A small-molecule ligand and the protein it binds are described below.
Small molecule (SMILES): CC(=O)N[C@@H]1[C@@H](O)[C@H](O)[C@@H](CO)O[C@H]1O

Binding-site contacts:
Ligand atom C5 contacts residue TYR92 of chain 1.A at 3.7 Å (hydrophobic).
Ligand atom C2 contacts residue ASN147 of chain 1.A at 2.4 Å.
Ligand atom C1 contacts residue TYR92 of chain 1.A at 4.0 Å (hydrophobic).
Ligand atom N2 contacts residue CYS93 of chain 1.A at 2.8 Å (h-bond).
Ligand atom O6 contacts residue TYR92 of chain 1.A at 2.6 Å (h-bond).
Ligand atom N2 contacts residue ASN147 of chain 1.A at 2.9 Å (h-bond).
Ligand atom O3 contacts residue PRO95 of chain 1.A at 3.9 Å.
Ligand atom C3 contacts residue ASN147 of chain 1.A at 3.7 Å.
Ligand atom C7 contacts residue CYS93 of chain 1.A at 3.8 Å (hydrophobic).
Ligand atom C8 contacts residue CYS93 of chain 1.A at 3.9 Å (hydrophobic).
Ligand atom C8 contacts residue CYS145 of chain 1.A at 3.7 Å (hydrophobic).
Ligand atom C4 contacts residue ASN147 of chain 1.A at 4.1 Å.
Ligand atom O5 contacts residue ASN147 of chain 1.A at 2.2 Å (h-bond).
Ligand atom C1 contacts residue CYS93 of chain 1.A at 3.7 Å (hydrophobic).
Ligand atom O5 contacts residue TYR92 of chain 1.A at 3.8 Å.
Ligand atom C6 contacts residue TYR92 of chain 1.A at 3.6 Å (hydrophobic).
Ligand atom C5 contacts residue ASN147 of chain 1.A at 3.5 Å.
Ligand atom C8 contacts residue ASN147 of chain 1.A at 4.1 Å.
Ligand atom C3 contacts residue CYS93 of chain 1.A at 3.6 Å (hydrophobic).
Ligand atom C7 contacts residue ASN147 of chain 1.A at 3.4 Å.
Ligand atom O7 contacts residue ASN147 of chain 1.A at 3.5 Å (h-bond).
Ligand atom C2 contacts residue CYS93 of chain 1.A at 3.5 Å (hydrophobic).
Ligand atom C3 contacts residue PRO95 of chain 1.A at 4.4 Å (hydrophobic).
Ligand atom C8 contacts residue THR146 of chain 1.A at 3.8 Å.
Ligand atom O3 contacts residue CYS93 of chain 1.A at 4.4 Å.
Ligand atom C1 contacts residue ASN147 of chain 1.A at 1.4 Å.

Sequence of chain 1.A:
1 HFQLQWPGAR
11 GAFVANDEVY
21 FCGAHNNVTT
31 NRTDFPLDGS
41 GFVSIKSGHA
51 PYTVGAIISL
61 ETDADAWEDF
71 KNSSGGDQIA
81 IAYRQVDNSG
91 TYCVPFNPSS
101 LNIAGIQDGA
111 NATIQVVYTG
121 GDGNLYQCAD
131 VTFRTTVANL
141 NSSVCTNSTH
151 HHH